Sequence of chain 1.A:
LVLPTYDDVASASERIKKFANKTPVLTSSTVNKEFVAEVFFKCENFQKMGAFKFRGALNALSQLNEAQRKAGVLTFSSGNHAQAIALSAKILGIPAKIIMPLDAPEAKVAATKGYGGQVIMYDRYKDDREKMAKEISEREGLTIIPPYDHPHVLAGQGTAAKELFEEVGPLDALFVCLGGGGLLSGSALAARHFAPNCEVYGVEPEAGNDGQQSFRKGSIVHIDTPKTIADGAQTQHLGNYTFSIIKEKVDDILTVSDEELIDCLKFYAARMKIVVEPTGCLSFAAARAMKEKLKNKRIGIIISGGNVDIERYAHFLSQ

This small molecule binds to this protein.
Small molecule (SMILES): N[C@@H](CO)C(=O)O

Binding-site contacts:
Ligand atom OG contacts residue ALA237 of chain 1.A at 3.6 Å (h-bond).
Ligand atom O contacts residue PDD1 of chain 1.B at 3.1 Å (h-bond).
Ligand atom CB contacts residue SER82 of chain 1.A at 3.1 Å.
Ligand atom CB contacts residue ALA237 of chain 1.A at 3.6 Å (hydrophobic).
Ligand atom OXT contacts residue SER81 of chain 1.A at 3.8 Å.
Ligand atom CA contacts residue PDD1 of chain 1.B at 4.1 Å.
Ligand atom CA contacts residue THR239 of chain 1.A at 3.4 Å.
Ligand atom OG contacts residue GLY236 of chain 1.A at 3.6 Å.
Ligand atom N contacts residue GLY183 of chain 1.A at 4.3 Å.
Ligand atom N contacts residue GLY236 of chain 1.A at 2.9 Å (h-bond).
Ligand atom N contacts residue THR239 of chain 1.A at 3.5 Å.
Ligand atom O contacts residue SER81 of chain 1.A at 4.5 Å.
Ligand atom N contacts residue ALA237 of chain 1.A at 4.4 Å.
Ligand atom CB contacts residue ASP235 of chain 1.A at 3.4 Å.
Ligand atom O contacts residue TYR152 of chain 1.A at 3.8 Å.
Ligand atom OXT contacts residue PDD1 of chain 1.B at 4.0 Å.
Ligand atom C contacts residue PDD1 of chain 1.B at 3.8 Å.
Ligand atom OG contacts residue GLN238 of chain 1.A at 2.7 Å (h-bond).
Ligand atom CA contacts residue GLY236 of chain 1.A at 3.6 Å.
Ligand atom OG contacts residue THR239 of chain 1.A at 3.6 Å (h-bond).
Ligand atom OG contacts residue ARG128 of chain 1.A at 4.0 Å.
Ligand atom N contacts residue PDD1 of chain 1.B at 3.4 Å.
Ligand atom O contacts residue ARG133 of chain 1.A at 2.9 Å (salt-bridge).
Ligand atom OG contacts residue SER82 of chain 1.A at 3.9 Å.
Ligand atom OXT contacts residue TYR126 of chain 1.A at 4.2 Å.
Ligand atom CA contacts residue SER82 of chain 1.A at 3.8 Å.
Ligand atom C contacts residue ARG133 of chain 1.A at 3.1 Å.
Ligand atom O contacts residue THR239 of chain 1.A at 4.4 Å.
Ligand atom N contacts residue SER82 of chain 1.A at 4.2 Å.
Ligand atom CB contacts residue GLN238 of chain 1.A at 3.7 Å.
Ligand atom C contacts residue SER82 of chain 1.A at 3.4 Å.
Ligand atom OXT contacts residue ARG133 of chain 1.A at 2.5 Å (salt-bridge).
Ligand atom C contacts residue THR239 of chain 1.A at 4.2 Å.
Ligand atom CA contacts residue ARG133 of chain 1.A at 4.0 Å.
Ligand atom O contacts residue PRO151 of chain 1.A at 4.0 Å.
Ligand atom CB contacts residue GLY236 of chain 1.A at 3.1 Å.
Ligand atom N contacts residue GLY184 of chain 1.A at 4.2 Å.
Ligand atom O contacts residue SER82 of chain 1.A at 4.0 Å.
Ligand atom OXT contacts residue SER82 of chain 1.A at 3.0 Å.
Ligand atom OG contacts residue ASP235 of chain 1.A at 3.3 Å (salt-bridge).